The small molecule below binds the protein below.
Small molecule (SMILES): C[C@@H](NC(=O)[C@H](CS)NC(=O)CCC[C@H](N)C(=O)O)C(=O)O

Binding-site contacts:
Ligand atom C30 contacts residue ILE187 of chain 1.A at 3.6 Å (hydrophobic).
Ligand atom C16 contacts residue HOA1 of chain 1.D at 3.5 Å.
Ligand atom C4 contacts residue PHE285 of chain 1.A at 3.9 Å (hydrophobic).
Ligand atom O42 contacts residue TYR189 of chain 1.A at 3.6 Å.
Ligand atom O18 contacts residue PHE285 of chain 1.A at 3.5 Å.
Ligand atom O19 contacts residue ARG87 of chain 1.A at 2.8 Å (salt-bridge).
Ligand atom N29 contacts residue HOA1 of chain 1.D at 3.3 Å (h-bond).
Ligand atom C16 contacts residue FE21 of chain 1.C at 3.5 Å.
Ligand atom O18 contacts residue PRO283 of chain 1.A at 3.9 Å.
Ligand atom O42 contacts residue SER281 of chain 1.A at 2.7 Å (h-bond).
Ligand atom N14 contacts residue TYR91 of chain 1.A at 3.0 Å (h-bond).
Ligand atom S17 contacts residue FE21 of chain 1.C at 2.5 Å.
Ligand atom N11 contacts residue PHE285 of chain 1.A at 3.6 Å.
Ligand atom C31 contacts residue TYR189 of chain 1.A at 3.6 Å (hydrophobic).
Ligand atom O15 contacts residue LEU324 of chain 1.A at 3.9 Å.
Ligand atom C16 contacts residue PHE211 of chain 1.A at 3.6 Å (hydrophobic).
Ligand atom C32 contacts residue SER281 of chain 1.A at 3.5 Å.
Ligand atom C30 contacts residue HOA1 of chain 1.D at 3.9 Å.
Ligand atom C10 contacts residue LEU324 of chain 1.A at 3.8 Å (hydrophobic).
Ligand atom C3 contacts residue LEU321 of chain 1.A at 3.9 Å (hydrophobic).
Ligand atom O42 contacts residue GLN225 of chain 1.A at 3.9 Å.
Ligand atom S17 contacts residue HIS214 of chain 1.A at 3.4 Å (h-bond).
Ligand atom S17 contacts residue PHE285 of chain 1.A at 3.7 Å.
Ligand atom O43 contacts residue VAL272 of chain 1.A at 3.9 Å.
Ligand atom O19 contacts residue LEU321 of chain 1.A at 3.8 Å.
Ligand atom O43 contacts residue TYR189 of chain 1.A at 2.7 Å (h-bond).
Ligand atom C1 contacts residue ARG87 of chain 1.A at 3.7 Å.
Ligand atom C16 contacts residue HIS214 of chain 1.A at 3.4 Å.
Ligand atom O20 contacts residue SER183 of chain 1.A at 2.8 Å (h-bond).
Ligand atom O15 contacts residue THR331 of chain 1.A at 3.6 Å.
Ligand atom C1 contacts residue SER183 of chain 1.A at 3.6 Å.
Ligand atom S17 contacts residue HOA1 of chain 1.D at 3.6 Å (h-bond).
Ligand atom C32 contacts residue HOA1 of chain 1.D at 3.3 Å.
Ligand atom O20 contacts residue ARG87 of chain 1.A at 2.9 Å (salt-bridge).
Ligand atom C31 contacts residue SER281 of chain 1.A at 3.5 Å.
Ligand atom C30 contacts residue SER281 of chain 1.A at 3.8 Å.
Ligand atom C31 contacts residue ILE187 of chain 1.A at 3.7 Å (hydrophobic).
Ligand atom O18 contacts residue ILE187 of chain 1.A at 3.8 Å.
Ligand atom C7 contacts residue LEU324 of chain 1.A at 4.0 Å (hydrophobic).
Ligand atom S17 contacts residue ASP216 of chain 1.A at 3.0 Å (salt-bridge).

Sequence of chain 1.A:
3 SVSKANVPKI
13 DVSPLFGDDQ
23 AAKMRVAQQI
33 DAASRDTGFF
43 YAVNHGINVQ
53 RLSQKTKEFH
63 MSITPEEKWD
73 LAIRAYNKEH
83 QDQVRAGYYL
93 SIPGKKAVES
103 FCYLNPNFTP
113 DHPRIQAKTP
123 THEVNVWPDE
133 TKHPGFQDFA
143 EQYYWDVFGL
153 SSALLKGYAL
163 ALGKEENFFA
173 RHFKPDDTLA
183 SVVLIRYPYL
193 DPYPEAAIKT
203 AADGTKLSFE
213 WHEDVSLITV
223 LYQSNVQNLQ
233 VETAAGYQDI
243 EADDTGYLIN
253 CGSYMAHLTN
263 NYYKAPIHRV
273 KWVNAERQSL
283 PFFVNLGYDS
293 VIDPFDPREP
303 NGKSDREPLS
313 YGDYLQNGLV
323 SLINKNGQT